The protein below binds the small molecule below.
Small molecule (SMILES): CC(=O)N[C@@H]1[C@@H](O)[C@H](O)[C@@H](CO)O[C@H]1O

Sequence of chain 1.B:
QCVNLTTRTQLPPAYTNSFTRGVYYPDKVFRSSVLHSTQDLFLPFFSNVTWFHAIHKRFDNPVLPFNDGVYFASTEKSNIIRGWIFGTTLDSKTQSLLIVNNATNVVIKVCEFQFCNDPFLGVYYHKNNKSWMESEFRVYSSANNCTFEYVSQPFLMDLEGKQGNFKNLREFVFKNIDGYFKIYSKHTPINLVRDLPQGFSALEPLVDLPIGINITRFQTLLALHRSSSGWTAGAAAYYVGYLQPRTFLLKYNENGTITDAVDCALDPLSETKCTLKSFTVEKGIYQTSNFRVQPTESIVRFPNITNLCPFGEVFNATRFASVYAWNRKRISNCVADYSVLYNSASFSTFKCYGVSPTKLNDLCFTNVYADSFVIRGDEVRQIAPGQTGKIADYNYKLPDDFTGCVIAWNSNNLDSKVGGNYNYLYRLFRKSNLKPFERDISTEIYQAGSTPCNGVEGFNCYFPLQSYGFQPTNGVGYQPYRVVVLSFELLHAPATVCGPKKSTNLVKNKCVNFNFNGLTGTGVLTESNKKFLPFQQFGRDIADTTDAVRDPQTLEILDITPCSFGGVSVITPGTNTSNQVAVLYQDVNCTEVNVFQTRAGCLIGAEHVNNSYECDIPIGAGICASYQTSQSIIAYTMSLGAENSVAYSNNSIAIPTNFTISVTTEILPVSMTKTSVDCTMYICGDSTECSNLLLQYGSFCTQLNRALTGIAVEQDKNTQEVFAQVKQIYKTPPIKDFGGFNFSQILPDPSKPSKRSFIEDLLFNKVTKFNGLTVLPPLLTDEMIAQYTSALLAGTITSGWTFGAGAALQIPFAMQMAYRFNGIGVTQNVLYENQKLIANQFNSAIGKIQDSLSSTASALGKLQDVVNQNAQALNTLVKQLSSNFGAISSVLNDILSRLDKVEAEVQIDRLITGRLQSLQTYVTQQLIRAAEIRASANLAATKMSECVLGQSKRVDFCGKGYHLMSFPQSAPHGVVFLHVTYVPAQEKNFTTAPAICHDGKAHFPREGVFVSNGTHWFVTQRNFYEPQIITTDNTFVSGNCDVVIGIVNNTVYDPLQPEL

Sequence of chain 1.C:
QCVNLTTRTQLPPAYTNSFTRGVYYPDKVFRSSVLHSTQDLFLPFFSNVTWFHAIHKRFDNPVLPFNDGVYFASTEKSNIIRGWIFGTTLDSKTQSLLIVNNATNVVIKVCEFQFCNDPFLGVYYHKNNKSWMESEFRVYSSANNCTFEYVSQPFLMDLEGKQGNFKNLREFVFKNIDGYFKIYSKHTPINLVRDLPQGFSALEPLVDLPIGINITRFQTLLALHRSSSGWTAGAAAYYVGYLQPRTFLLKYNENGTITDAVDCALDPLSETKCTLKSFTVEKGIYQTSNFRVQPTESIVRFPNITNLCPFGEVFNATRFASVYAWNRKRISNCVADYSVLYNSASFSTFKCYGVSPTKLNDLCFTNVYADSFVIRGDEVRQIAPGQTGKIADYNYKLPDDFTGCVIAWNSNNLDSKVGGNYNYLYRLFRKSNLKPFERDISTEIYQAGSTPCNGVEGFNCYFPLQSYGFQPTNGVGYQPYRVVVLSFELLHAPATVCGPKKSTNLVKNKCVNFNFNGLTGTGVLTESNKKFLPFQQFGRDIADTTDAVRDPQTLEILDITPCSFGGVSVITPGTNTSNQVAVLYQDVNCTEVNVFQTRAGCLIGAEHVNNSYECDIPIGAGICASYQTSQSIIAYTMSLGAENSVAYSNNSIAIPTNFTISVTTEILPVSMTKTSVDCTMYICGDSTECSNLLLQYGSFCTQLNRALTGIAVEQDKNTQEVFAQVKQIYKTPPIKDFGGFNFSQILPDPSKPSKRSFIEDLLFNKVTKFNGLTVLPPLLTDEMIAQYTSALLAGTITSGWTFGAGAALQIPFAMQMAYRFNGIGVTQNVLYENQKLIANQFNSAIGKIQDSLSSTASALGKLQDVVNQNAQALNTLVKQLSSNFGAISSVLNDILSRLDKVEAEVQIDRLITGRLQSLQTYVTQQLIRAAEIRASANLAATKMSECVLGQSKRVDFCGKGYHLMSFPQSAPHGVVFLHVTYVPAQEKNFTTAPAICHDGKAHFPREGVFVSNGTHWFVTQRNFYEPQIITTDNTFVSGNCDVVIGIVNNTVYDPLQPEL

Binding-site contacts:
Ligand atom C7 contacts residue ASN221 of chain 1.C at 4.0 Å.
Ligand atom N2 contacts residue ASN221 of chain 1.C at 2.9 Å (h-bond).
Ligand atom C2 contacts residue ASN221 of chain 1.C at 2.6 Å.
Ligand atom O5 contacts residue THR95 of chain 1.C at 4.0 Å.
Ligand atom O5 contacts residue THR223 of chain 1.C at 3.8 Å.
Ligand atom O7 contacts residue GLU452 of chain 1.B at 3.0 Å (salt-bridge).
Ligand atom C4 contacts residue ASN221 of chain 1.C at 4.3 Å.
Ligand atom C5 contacts residue ASN221 of chain 1.C at 3.7 Å.
Ligand atom C6 contacts residue THR95 of chain 1.C at 3.7 Å.
Ligand atom C5 contacts residue THR223 of chain 1.C at 4.5 Å.
Ligand atom C8 contacts residue GLU452 of chain 1.B at 3.5 Å.
Ligand atom C3 contacts residue ASN221 of chain 1.C at 3.8 Å.
Ligand atom C7 contacts residue GLU452 of chain 1.B at 3.6 Å.
Ligand atom C1 contacts residue ASN221 of chain 1.C at 1.4 Å.
Ligand atom O5 contacts residue ASN221 of chain 1.C at 2.5 Å (h-bond).
Ligand atom C1 contacts residue THR223 of chain 1.C at 4.1 Å.